A small-molecule ligand and the protein it binds are described below.
Small molecule (SMILES): CC(=O)N[C@H](C(=O)N[C@@H](Cc1ccccc1)C[C@H](O)[C@H](Cc1ccccc1)NC(=O)[C@@H]1CN(c2cccc(C(C)=O)c2)C(=O)O1)C(C)C

Binding-site contacts:
Ligand atom C33 contacts residue GLY48 of chain 1.B at 3.5 Å.
Ligand atom C37 contacts residue ARG8 of chain 1.A at 3.6 Å.
Ligand atom O30 contacts residue GLY27 of chain 1.B at 3.6 Å.
Ligand atom C24 contacts residue ASP25 of chain 1.B at 3.5 Å.
Ligand atom C2 contacts residue GLY48 of chain 1.A at 3.5 Å.
Ligand atom O1 contacts residue ASP29 of chain 1.A at 2.9 Å (salt-bridge).
Ligand atom C2 contacts residue ARG8 of chain 1.B at 3.6 Å.
Ligand atom O1 contacts residue ALA28 of chain 1.A at 3.6 Å.
Ligand atom C37 contacts residue ASP29 of chain 1.B at 3.4 Å.
Ligand atom C36 contacts residue PO41 of chain 1.C at 3.5 Å.
Ligand atom O28 contacts residue GLY27 of chain 1.B at 3.2 Å (h-bond).
Ligand atom C5 contacts residue GLY27 of chain 1.B at 3.5 Å.
Ligand atom C14 contacts residue ILE50 of chain 1.B at 3.5 Å (hydrophobic).
Ligand atom O4 contacts residue ASP25 of chain 1.A at 2.6 Å (salt-bridge).
Ligand atom C16 contacts residue GLY49 of chain 1.A at 3.6 Å.
Ligand atom O28 contacts residue ALA28 of chain 1.B at 3.2 Å.
Ligand atom O39 contacts residue PRO81 of chain 1.A at 3.7 Å.
Ligand atom C30 contacts residue GLY27 of chain 1.B at 3.7 Å.
Ligand atom O2 contacts residue GLY49 of chain 1.A at 3.4 Å.
Ligand atom O30 contacts residue ALA28 of chain 1.B at 3.6 Å.
Ligand atom O4 contacts residue ASP25 of chain 1.B at 2.7 Å (salt-bridge).
Ligand atom N3 contacts residue GLY27 of chain 1.A at 3.0 Å (h-bond).
Ligand atom C8 contacts residue GLY49 of chain 1.B at 3.6 Å.
Ligand atom C30 contacts residue ASP29 of chain 1.B at 3.6 Å.
Ligand atom C34 contacts residue GLY48 of chain 1.B at 3.0 Å.
Ligand atom C29 contacts residue GLY27 of chain 1.B at 3.7 Å.
Ligand atom O5 contacts residue ILE50 of chain 1.A at 3.5 Å.
Ligand atom C23 contacts residue ASP25 of chain 1.B at 2.9 Å.
Ligand atom N31 contacts residue GLY48 of chain 1.B at 3.6 Å (h-bond).
Ligand atom C38 contacts residue ASP29 of chain 1.B at 3.2 Å.
Ligand atom O4 contacts residue GLY27 of chain 1.B at 3.4 Å.
Ligand atom C23 contacts residue GLY27 of chain 1.A at 3.6 Å.
Ligand atom C12 contacts residue GLY27 of chain 1.A at 3.6 Å.
Ligand atom N1 contacts residue GLY48 of chain 1.A at 3.1 Å (h-bond).
Ligand atom N4 contacts residue GLY27 of chain 1.B at 3.3 Å (h-bond).
Ligand atom C29 contacts residue ASP25 of chain 1.A at 3.1 Å.
Ligand atom C40 contacts residue PO41 of chain 1.C at 3.4 Å.
Ligand atom C32 contacts residue GLY48 of chain 1.B at 2.8 Å.
Ligand atom C24 contacts residue ASP25 of chain 1.A at 3.3 Å.
Ligand atom O30 contacts residue ASP29 of chain 1.B at 2.8 Å (salt-bridge).

Sequence of chain 1.A:
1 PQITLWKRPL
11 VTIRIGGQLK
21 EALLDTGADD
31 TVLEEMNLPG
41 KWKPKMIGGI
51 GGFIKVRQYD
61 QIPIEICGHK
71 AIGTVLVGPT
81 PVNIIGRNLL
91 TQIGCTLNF

Sequence of chain 1.B:
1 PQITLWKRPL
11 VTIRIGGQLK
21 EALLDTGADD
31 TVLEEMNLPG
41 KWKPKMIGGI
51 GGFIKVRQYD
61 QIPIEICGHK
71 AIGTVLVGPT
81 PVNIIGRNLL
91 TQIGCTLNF